Sequence of chain 1.K:
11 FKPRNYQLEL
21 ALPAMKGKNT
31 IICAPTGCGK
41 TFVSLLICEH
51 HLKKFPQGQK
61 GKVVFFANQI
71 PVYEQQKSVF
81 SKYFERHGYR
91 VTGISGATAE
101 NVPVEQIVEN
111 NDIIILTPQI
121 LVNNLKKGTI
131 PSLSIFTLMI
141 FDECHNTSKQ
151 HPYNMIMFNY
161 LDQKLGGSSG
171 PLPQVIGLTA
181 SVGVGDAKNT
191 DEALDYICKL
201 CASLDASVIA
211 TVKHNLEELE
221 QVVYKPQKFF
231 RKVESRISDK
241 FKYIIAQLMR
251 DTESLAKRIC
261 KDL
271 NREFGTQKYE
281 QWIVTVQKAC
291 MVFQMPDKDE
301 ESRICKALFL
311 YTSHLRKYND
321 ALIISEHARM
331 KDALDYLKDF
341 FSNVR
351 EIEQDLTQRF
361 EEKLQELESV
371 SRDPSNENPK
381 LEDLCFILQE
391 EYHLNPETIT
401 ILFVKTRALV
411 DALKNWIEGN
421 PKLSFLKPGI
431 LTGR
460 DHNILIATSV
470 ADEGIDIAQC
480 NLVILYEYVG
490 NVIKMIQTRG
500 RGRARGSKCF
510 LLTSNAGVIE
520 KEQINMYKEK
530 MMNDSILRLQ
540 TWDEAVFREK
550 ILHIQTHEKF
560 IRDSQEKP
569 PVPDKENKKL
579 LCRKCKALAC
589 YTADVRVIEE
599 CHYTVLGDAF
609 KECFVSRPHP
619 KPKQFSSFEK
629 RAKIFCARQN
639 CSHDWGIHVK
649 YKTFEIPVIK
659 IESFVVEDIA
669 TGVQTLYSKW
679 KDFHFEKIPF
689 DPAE

Binding-site contacts:
Ligand atom O2B contacts residue LYS628 of chain 1.K at 3.4 Å (salt-bridge).
Ligand atom C2' contacts residue ASP642 of chain 1.K at 4.3 Å.
Ligand atom O1B contacts residue LYS631 of chain 1.K at 3.2 Å.
Ligand atom O2B contacts residue ILE645 of chain 1.K at 4.1 Å.
Ligand atom O2' contacts residue ASP642 of chain 1.K at 3.5 Å (salt-bridge).
Ligand atom PB contacts residue HIS617 of chain 1.K at 4.1 Å.
Ligand atom O1B contacts residue ILE645 of chain 1.K at 3.2 Å.
Ligand atom O1A contacts residue HIS617 of chain 1.K at 4.4 Å.
Ligand atom O1A contacts residue LYS628 of chain 1.K at 4.1 Å.
Ligand atom O2B contacts residue HIS617 of chain 1.K at 3.6 Å (h-bond).
Ligand atom PB contacts residue ILE645 of chain 1.K at 4.1 Å.
Ligand atom O1B contacts residue HIS617 of chain 1.K at 3.7 Å.

The protein below binds the small molecule below.
Small molecule (SMILES): C[n+]1cn([C@@H]2O[C@H](CO[P](=O)(O)OP(=O)(O)O)[C@@H](O)[C@H]2O)c2nc(N)[nH]c(=O)c21